Sequence of chain 4.A:
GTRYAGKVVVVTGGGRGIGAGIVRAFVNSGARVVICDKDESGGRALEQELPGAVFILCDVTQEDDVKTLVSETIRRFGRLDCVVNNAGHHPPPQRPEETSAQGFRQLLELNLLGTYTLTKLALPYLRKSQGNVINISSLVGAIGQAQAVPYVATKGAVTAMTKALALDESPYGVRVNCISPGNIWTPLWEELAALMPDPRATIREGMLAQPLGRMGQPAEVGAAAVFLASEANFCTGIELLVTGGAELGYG

Sequence of chain 1.A:
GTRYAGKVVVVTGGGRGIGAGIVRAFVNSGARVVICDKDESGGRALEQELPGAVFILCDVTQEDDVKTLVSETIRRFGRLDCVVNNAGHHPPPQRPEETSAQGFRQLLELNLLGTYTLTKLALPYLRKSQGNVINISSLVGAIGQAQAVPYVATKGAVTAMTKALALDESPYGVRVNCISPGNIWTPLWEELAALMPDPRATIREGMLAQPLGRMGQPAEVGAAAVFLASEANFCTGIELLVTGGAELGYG

A protein and the small-molecule ligand that binds it are described below.
Small molecule (SMILES): O=C(c1cccc(-c2cccc(O)c2F)n1)c1cccc(O)c1O

Binding-site contacts:
Ligand atom C1 contacts residue SER141 of chain 4.A at 3.4 Å.
Ligand atom O2 contacts residue GLN150 of chain 4.A at 3.2 Å (h-bond).
Ligand atom C17 contacts residue TYR154 of chain 4.A at 3.7 Å (hydrophobic).
Ligand atom C3 contacts residue GLN148 of chain 4.A at 3.8 Å.
Ligand atom C17 contacts residue NAD1 of chain 4.B at 3.5 Å.
Ligand atom C contacts residue TYR154 of chain 4.A at 3.5 Å (hydrophobic).
Ligand atom O contacts residue NAD1 of chain 4.B at 2.8 Å.
Ligand atom C2 contacts residue TYR253 of chain 1.A at 3.7 Å (hydrophobic).
Ligand atom N contacts residue GLN148 of chain 4.A at 3.6 Å.
Ligand atom C7 contacts residue LEU195 of chain 4.A at 3.7 Å (hydrophobic).
Ligand atom C14 contacts residue ALA149 of chain 4.A at 3.3 Å (hydrophobic).
Ligand atom O contacts residue TYR154 of chain 4.A at 2.5 Å (h-bond).
Ligand atom C2 contacts residue ASN186 of chain 4.A at 3.6 Å.
Ligand atom O2 contacts residue ALA149 of chain 4.A at 2.9 Å (h-bond).
Ligand atom C8 contacts residue TRP192 of chain 4.A at 3.5 Å (hydrophobic).
Ligand atom C6 contacts residue LEU195 of chain 4.A at 3.6 Å (hydrophobic).
Ligand atom C8 contacts residue LEU195 of chain 4.A at 3.8 Å (hydrophobic).
Ligand atom C17 contacts residue HIS93 of chain 4.A at 3.6 Å.
Ligand atom C1 contacts residue NAD1 of chain 4.B at 3.6 Å.
Ligand atom C12 contacts residue GLN148 of chain 4.A at 3.7 Å.
Ligand atom C3 contacts residue ASN186 of chain 4.A at 3.5 Å.
Ligand atom C13 contacts residue GLN148 of chain 4.A at 3.9 Å.
Ligand atom C contacts residue NAD1 of chain 4.B at 3.2 Å.
Ligand atom O1 contacts residue LEU195 of chain 4.A at 3.6 Å.
Ligand atom C2 contacts residue GLN148 of chain 4.A at 3.9 Å.
Ligand atom C16 contacts residue GLN148 of chain 4.A at 3.5 Å.
Ligand atom C11 contacts residue GLN148 of chain 4.A at 3.5 Å.
Ligand atom C15 contacts residue GLN148 of chain 4.A at 3.7 Å.
Ligand atom O3 contacts residue TYR154 of chain 4.A at 3.1 Å (h-bond).
Ligand atom O3 contacts residue HIS93 of chain 4.A at 3.4 Å.
Ligand atom C contacts residue SER141 of chain 4.A at 3.3 Å.
Ligand atom O contacts residue SER141 of chain 4.A at 2.5 Å (h-bond).
Ligand atom C1 contacts residue VAL143 of chain 4.A at 3.9 Å (hydrophobic).
Ligand atom F contacts residue HIS93 of chain 4.A at 2.9 Å.
Ligand atom C5 contacts residue HIS93 of chain 4.A at 3.9 Å.
Ligand atom C7 contacts residue TRP192 of chain 4.A at 3.4 Å (hydrophobic).
Ligand atom O2 contacts residue ALA151 of chain 4.A at 3.8 Å.
Ligand atom C15 contacts residue ALA149 of chain 4.A at 3.4 Å (hydrophobic).
Ligand atom O3 contacts residue NAD1 of chain 4.B at 3.5 Å.
Ligand atom C14 contacts residue GLN148 of chain 4.A at 3.8 Å.